Sequence of chain 1.H:
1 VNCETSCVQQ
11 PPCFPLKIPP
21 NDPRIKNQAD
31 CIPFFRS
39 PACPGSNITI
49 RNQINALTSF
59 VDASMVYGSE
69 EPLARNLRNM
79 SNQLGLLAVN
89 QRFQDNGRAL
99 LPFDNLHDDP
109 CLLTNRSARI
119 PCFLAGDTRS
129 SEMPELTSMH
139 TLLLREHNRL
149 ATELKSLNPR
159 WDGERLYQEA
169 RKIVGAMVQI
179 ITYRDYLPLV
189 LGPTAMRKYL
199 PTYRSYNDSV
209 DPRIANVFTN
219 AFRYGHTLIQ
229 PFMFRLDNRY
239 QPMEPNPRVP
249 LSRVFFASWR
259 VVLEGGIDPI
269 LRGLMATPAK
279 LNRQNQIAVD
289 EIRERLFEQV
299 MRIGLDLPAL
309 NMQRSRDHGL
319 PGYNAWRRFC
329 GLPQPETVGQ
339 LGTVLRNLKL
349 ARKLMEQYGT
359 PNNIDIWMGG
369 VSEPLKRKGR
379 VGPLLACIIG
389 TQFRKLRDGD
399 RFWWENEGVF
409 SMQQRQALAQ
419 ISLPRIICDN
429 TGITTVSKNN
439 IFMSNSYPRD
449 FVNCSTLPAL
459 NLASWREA

This small molecule binds to this protein.
Small molecule (SMILES): CC(=O)N[C@@H]1[C@@H](O)[C@H](O)[C@@H](CO)O[C@H]1O

Binding-site contacts:
Ligand atom C7 contacts residue ALA86 of chain 1.H at 4.2 Å (hydrophobic).
Ligand atom O7 contacts residue ASN77 of chain 1.H at 3.7 Å.
Ligand atom C8 contacts residue ALA86 of chain 1.H at 4.0 Å (hydrophobic).
Ligand atom O5 contacts residue ASN80 of chain 1.H at 3.3 Å (h-bond).
Ligand atom C2 contacts residue ASN77 of chain 1.H at 2.4 Å.
Ligand atom C4 contacts residue ASN77 of chain 1.H at 4.2 Å.
Ligand atom C8 contacts residue GLN89 of chain 1.H at 4.0 Å.
Ligand atom C6 contacts residue ASN80 of chain 1.H at 4.3 Å.
Ligand atom C1 contacts residue ASN77 of chain 1.H at 1.4 Å.
Ligand atom O3 contacts residue GLN89 of chain 1.H at 3.0 Å (h-bond).
Ligand atom C5 contacts residue ASN77 of chain 1.H at 3.6 Å.
Ligand atom O5 contacts residue ASN77 of chain 1.H at 2.4 Å (h-bond).
Ligand atom C5 contacts residue ASN80 of chain 1.H at 3.8 Å.
Ligand atom C1 contacts residue ASN80 of chain 1.H at 3.5 Å.
Ligand atom C7 contacts residue ASN77 of chain 1.H at 3.4 Å.
Ligand atom C7 contacts residue GLN89 of chain 1.H at 3.4 Å.
Ligand atom C3 contacts residue GLN89 of chain 1.H at 4.2 Å.
Ligand atom O7 contacts residue ALA86 of chain 1.H at 3.6 Å.
Ligand atom C8 contacts residue ASN77 of chain 1.H at 3.8 Å.
Ligand atom C7 contacts residue VAL87 of chain 1.H at 4.0 Å (hydrophobic).
Ligand atom O6 contacts residue LEU84 of chain 1.H at 4.0 Å.
Ligand atom N2 contacts residue GLN89 of chain 1.H at 3.9 Å.
Ligand atom C3 contacts residue ASN77 of chain 1.H at 3.8 Å.
Ligand atom O7 contacts residue GLN89 of chain 1.H at 3.0 Å (h-bond).
Ligand atom N2 contacts residue ASN77 of chain 1.H at 2.8 Å (h-bond).
Ligand atom O5 contacts residue LEU84 of chain 1.H at 3.9 Å.
Ligand atom O3 contacts residue VAL87 of chain 1.H at 4.2 Å.
Ligand atom C2 contacts residue GLN89 of chain 1.H at 4.2 Å.
Ligand atom O7 contacts residue VAL87 of chain 1.H at 2.9 Å (h-bond).